Sequence of chain 1.C:
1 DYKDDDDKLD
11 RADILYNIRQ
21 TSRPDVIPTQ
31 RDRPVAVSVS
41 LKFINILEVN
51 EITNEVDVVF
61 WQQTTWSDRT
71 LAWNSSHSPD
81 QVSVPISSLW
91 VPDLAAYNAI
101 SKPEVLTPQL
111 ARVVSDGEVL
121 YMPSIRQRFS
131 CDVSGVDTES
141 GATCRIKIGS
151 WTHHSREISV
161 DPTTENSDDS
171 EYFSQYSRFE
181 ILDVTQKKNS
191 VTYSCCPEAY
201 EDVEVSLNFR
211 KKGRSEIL

This small molecule binds to this protein.
Small molecule (SMILES): CC(=O)N[C@@H]1[C@@H](O)[C@H](O)[C@@H](CO)O[C@H]1O

Binding-site contacts:
Ligand atom C7 contacts residue ASN74 of chain 1.C at 3.8 Å.
Ligand atom C6 contacts residue HIS77 of chain 1.C at 3.4 Å.
Ligand atom O6 contacts residue HIS77 of chain 1.C at 4.3 Å.
Ligand atom C2 contacts residue SER76 of chain 1.C at 4.3 Å.
Ligand atom C5 contacts residue HIS77 of chain 1.C at 4.4 Å.
Ligand atom C6 contacts residue SER76 of chain 1.C at 4.1 Å.
Ligand atom O5 contacts residue SER76 of chain 1.C at 3.9 Å.
Ligand atom N2 contacts residue ASN74 of chain 1.C at 3.2 Å (h-bond).
Ligand atom C2 contacts residue ASN74 of chain 1.C at 2.5 Å.
Ligand atom C5 contacts residue SER76 of chain 1.C at 3.7 Å.
Ligand atom C8 contacts residue ASN74 of chain 1.C at 3.7 Å.
Ligand atom C3 contacts residue ASN74 of chain 1.C at 3.8 Å.
Ligand atom C1 contacts residue SER76 of chain 1.C at 3.4 Å.
Ligand atom C5 contacts residue ASN74 of chain 1.C at 3.4 Å.
Ligand atom C6 contacts residue ASN74 of chain 1.C at 4.4 Å.
Ligand atom C1 contacts residue ASN74 of chain 1.C at 1.4 Å.
Ligand atom N2 contacts residue SER76 of chain 1.C at 4.2 Å.
Ligand atom O5 contacts residue ASN74 of chain 1.C at 2.2 Å (h-bond).
Ligand atom C4 contacts residue ASN74 of chain 1.C at 4.2 Å.